Sequence of chain 1.A:
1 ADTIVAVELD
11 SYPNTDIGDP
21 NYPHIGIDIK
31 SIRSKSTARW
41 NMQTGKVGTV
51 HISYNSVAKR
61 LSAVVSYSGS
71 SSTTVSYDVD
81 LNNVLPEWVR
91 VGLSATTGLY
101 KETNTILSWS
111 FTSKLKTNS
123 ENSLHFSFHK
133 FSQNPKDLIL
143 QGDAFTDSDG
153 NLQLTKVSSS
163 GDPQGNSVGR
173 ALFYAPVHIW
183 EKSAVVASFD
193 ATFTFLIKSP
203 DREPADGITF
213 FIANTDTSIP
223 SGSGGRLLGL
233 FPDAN

Binding-site contacts:
Ligand atom O4 contacts residue ARG228 of chain 1.A at 3.3 Å.
Ligand atom O5 contacts residue GLY98 of chain 1.A at 4.0 Å.
Ligand atom O3 contacts residue ARG228 of chain 1.A at 2.7 Å (salt-bridge).
Ligand atom O2 contacts residue LEU99 of chain 1.A at 3.8 Å.
Ligand atom O4 contacts residue TYR12 of chain 1.A at 3.7 Å.
Ligand atom O4 contacts residue ASN14 of chain 1.A at 3.0 Å (h-bond).
Ligand atom O2 contacts residue GLY98 of chain 1.A at 3.8 Å.
Ligand atom C6 contacts residue LEU99 of chain 1.A at 3.8 Å (hydrophobic).
Ligand atom O4 contacts residue GLY227 of chain 1.A at 4.2 Å.
Ligand atom C8 contacts residue LEU99 of chain 1.A at 3.9 Å (hydrophobic).
Ligand atom N1 contacts residue LEU99 of chain 1.A at 3.8 Å.
Ligand atom C12 contacts residue LEU99 of chain 1.A at 3.3 Å (hydrophobic).
Ligand atom C3 contacts residue ARG228 of chain 1.A at 3.8 Å.
Ligand atom C6 contacts residue TYR100 of chain 1.A at 3.6 Å (hydrophobic).
Ligand atom O6 contacts residue ALA207 of chain 1.A at 3.5 Å.
Ligand atom C4 contacts residue ARG228 of chain 1.A at 3.8 Å.
Ligand atom C5 contacts residue TYR12 of chain 1.A at 4.1 Å (hydrophobic).
Ligand atom C13 contacts residue LEU99 of chain 1.A at 4.0 Å (hydrophobic).
Ligand atom O5 contacts residue LEU99 of chain 1.A at 3.0 Å (h-bond).
Ligand atom O3 contacts residue GLY227 of chain 1.A at 3.6 Å.
Ligand atom C6 contacts residue ASP208 of chain 1.A at 3.8 Å.
Ligand atom C3 contacts residue ASN14 of chain 1.A at 4.1 Å.
Ligand atom C14 contacts residue LEU99 of chain 1.A at 3.6 Å (hydrophobic).
Ligand atom C4 contacts residue ASP208 of chain 1.A at 3.5 Å.
Ligand atom C6 contacts residue TYR12 of chain 1.A at 4.0 Å (hydrophobic).
Ligand atom C9 contacts residue LEU99 of chain 1.A at 3.4 Å (hydrophobic).
Ligand atom O6 contacts residue TYR100 of chain 1.A at 2.9 Å (h-bond).
Ligand atom O6 contacts residue LEU99 of chain 1.A at 3.0 Å (h-bond).
Ligand atom C11 contacts residue TYR12 of chain 1.A at 3.4 Å (hydrophobic).
Ligand atom C4 contacts residue GLY227 of chain 1.A at 4.1 Å.
Ligand atom O6 contacts residue ASP208 of chain 1.A at 3.1 Å (salt-bridge).
Ligand atom C1 contacts residue LEU99 of chain 1.A at 3.9 Å (hydrophobic).
Ligand atom N1 contacts residue TYR12 of chain 1.A at 3.8 Å.
Ligand atom C5 contacts residue LEU99 of chain 1.A at 4.0 Å (hydrophobic).
Ligand atom N1 contacts residue TYR100 of chain 1.A at 4.1 Å.
Ligand atom O3 contacts residue GLY226 of chain 1.A at 4.1 Å.
Ligand atom O4 contacts residue ASP208 of chain 1.A at 2.7 Å (salt-bridge).
Ligand atom O6 contacts residue GLY98 of chain 1.A at 3.1 Å.
Ligand atom C4 contacts residue ASN14 of chain 1.A at 4.0 Å.
Ligand atom C6 contacts residue ALA207 of chain 1.A at 3.8 Å (hydrophobic).

This protein binds this small molecule.
Small molecule (SMILES): OC[C@H]1O[C@H](Oc2c[nH]c3ccc(Br)c(Cl)c23)[C@@H](O)[C@@H](O)[C@@H]1O